This small molecule binds to this protein.
Small molecule (SMILES): CC(=O)N[C@H]1[C@H](O[C@H]2[C@H](O)[C@@H](NC(C)=O)CO[C@@H]2CO)O[C@H](CO)[C@@H](O)[C@@H]1O

Binding-site contacts:
Ligand atom C1 contacts residue ASN368 of chain 1.D at 1.4 Å.
Ligand atom C7 contacts residue HIS365 of chain 1.D at 4.1 Å.
Ligand atom C3 contacts residue ASN368 of chain 1.D at 3.7 Å.
Ligand atom C4 contacts residue ASN368 of chain 1.D at 4.3 Å.
Ligand atom C2 contacts residue ASN368 of chain 1.D at 2.5 Å.
Ligand atom C2 contacts residue HIS365 of chain 1.D at 4.0 Å.
Ligand atom O4 contacts residue HIS365 of chain 1.D at 3.8 Å.
Ligand atom N2 contacts residue HIS365 of chain 1.D at 3.5 Å.
Ligand atom O7 contacts residue HIS365 of chain 1.D at 4.2 Å.
Ligand atom C7 contacts residue ASN368 of chain 1.D at 4.1 Å.
Ligand atom O5 contacts residue ASN368 of chain 1.D at 2.4 Å (h-bond).
Ligand atom N2 contacts residue ASN368 of chain 1.D at 2.8 Å (h-bond).
Ligand atom C5 contacts residue ASN368 of chain 1.D at 3.6 Å.

Sequence of chain 1.D:
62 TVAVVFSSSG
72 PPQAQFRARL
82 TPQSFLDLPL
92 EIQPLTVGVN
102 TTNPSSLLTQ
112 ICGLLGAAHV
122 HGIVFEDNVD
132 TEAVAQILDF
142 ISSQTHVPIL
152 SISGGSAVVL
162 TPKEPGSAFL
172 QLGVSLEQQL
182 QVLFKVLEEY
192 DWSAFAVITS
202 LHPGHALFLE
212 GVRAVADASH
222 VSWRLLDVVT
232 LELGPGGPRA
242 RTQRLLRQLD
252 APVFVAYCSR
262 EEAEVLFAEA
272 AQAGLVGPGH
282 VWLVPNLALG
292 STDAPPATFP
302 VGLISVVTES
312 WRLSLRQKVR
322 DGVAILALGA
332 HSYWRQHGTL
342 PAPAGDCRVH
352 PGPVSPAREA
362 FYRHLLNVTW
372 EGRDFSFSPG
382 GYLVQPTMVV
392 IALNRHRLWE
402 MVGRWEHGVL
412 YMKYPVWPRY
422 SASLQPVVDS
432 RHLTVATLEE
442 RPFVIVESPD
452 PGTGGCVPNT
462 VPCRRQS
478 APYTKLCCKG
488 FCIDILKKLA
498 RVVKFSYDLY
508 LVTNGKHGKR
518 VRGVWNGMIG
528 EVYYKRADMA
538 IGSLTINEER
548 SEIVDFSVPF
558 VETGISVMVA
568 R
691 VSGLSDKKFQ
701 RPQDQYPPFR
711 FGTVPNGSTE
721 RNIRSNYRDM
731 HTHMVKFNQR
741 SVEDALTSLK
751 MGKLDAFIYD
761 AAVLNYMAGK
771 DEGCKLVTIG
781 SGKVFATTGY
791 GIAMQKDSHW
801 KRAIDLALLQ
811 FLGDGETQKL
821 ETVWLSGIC